Sequence of chain 1.C:
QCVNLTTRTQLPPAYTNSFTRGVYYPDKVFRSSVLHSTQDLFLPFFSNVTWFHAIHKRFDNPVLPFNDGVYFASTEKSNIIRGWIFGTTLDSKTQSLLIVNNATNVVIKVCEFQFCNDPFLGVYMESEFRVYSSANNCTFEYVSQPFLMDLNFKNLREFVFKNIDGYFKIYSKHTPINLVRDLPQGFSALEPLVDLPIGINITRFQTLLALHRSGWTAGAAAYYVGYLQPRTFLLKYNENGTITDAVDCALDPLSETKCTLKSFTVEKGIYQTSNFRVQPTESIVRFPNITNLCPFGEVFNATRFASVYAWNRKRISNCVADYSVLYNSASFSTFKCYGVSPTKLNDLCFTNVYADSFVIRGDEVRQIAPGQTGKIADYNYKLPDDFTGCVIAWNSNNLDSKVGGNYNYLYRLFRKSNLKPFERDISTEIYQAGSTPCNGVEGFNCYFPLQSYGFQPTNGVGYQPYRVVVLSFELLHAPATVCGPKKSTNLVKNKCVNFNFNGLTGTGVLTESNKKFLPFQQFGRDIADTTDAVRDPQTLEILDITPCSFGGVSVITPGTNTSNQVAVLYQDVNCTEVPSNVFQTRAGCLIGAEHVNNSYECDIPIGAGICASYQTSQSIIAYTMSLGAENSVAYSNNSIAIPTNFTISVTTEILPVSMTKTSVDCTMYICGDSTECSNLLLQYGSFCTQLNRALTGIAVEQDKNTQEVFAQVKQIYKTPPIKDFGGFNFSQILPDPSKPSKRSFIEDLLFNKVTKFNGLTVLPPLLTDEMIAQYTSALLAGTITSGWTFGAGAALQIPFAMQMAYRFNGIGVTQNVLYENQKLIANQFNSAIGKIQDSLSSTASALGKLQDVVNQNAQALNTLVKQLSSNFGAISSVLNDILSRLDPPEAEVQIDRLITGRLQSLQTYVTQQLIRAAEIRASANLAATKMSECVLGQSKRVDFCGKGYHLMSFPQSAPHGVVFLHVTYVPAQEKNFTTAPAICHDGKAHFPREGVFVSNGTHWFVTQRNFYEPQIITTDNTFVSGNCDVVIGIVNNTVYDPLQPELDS

Binding-site contacts:
Ligand atom C2 contacts residue ASN331 of chain 1.C at 2.6 Å.
Ligand atom C3 contacts residue ASN331 of chain 1.C at 3.9 Å.
Ligand atom O4 contacts residue GLN580 of chain 1.C at 4.2 Å.
Ligand atom C8 contacts residue ILE332 of chain 1.C at 4.3 Å (hydrophobic).
Ligand atom C3 contacts residue GLN580 of chain 1.C at 4.2 Å.
Ligand atom C4 contacts residue ASN331 of chain 1.C at 4.3 Å.
Ligand atom O7 contacts residue ASN331 of chain 1.C at 3.9 Å.
Ligand atom C5 contacts residue ASN331 of chain 1.C at 3.6 Å.
Ligand atom C7 contacts residue ASN331 of chain 1.C at 2.9 Å.
Ligand atom O5 contacts residue ASN331 of chain 1.C at 2.4 Å (h-bond).
Ligand atom N2 contacts residue ASN331 of chain 1.C at 2.2 Å (h-bond).
Ligand atom C8 contacts residue ASN331 of chain 1.C at 3.2 Å.
Ligand atom C5 contacts residue GLN580 of chain 1.C at 4.2 Å.
Ligand atom C4 contacts residue GLN580 of chain 1.C at 4.4 Å.
Ligand atom C1 contacts residue ASN331 of chain 1.C at 1.5 Å.

The small molecule below binds the protein below.
Small molecule (SMILES): CC(=O)N[C@@H]1[C@@H](O)[C@H](O)[C@@H](CO)O[C@H]1O